Binding-site contacts:
Ligand atom C2 contacts residue ASN59 of chain 1.A at 2.5 Å.
Ligand atom O5 contacts residue ASN59 of chain 1.A at 2.3 Å (h-bond).
Ligand atom C7 contacts residue ASN59 of chain 1.A at 3.7 Å.
Ligand atom C8 contacts residue ARG58 of chain 1.A at 4.1 Å.
Ligand atom C4 contacts residue ASN59 of chain 1.A at 4.2 Å.
Ligand atom C3 contacts residue ASN59 of chain 1.A at 3.8 Å.
Ligand atom O7 contacts residue ALA34 of chain 1.A at 3.8 Å.
Ligand atom C7 contacts residue SER35 of chain 1.A at 4.1 Å.
Ligand atom C7 contacts residue ALA34 of chain 1.A at 3.9 Å (hydrophobic).
Ligand atom N2 contacts residue ARG58 of chain 1.A at 4.5 Å.
Ligand atom O7 contacts residue SER35 of chain 1.A at 3.3 Å.
Ligand atom N2 contacts residue ASN59 of chain 1.A at 2.9 Å (h-bond).
Ligand atom C8 contacts residue ALA34 of chain 1.A at 3.4 Å (hydrophobic).
Ligand atom C5 contacts residue ASN59 of chain 1.A at 3.6 Å.
Ligand atom C1 contacts residue ASN59 of chain 1.A at 1.4 Å.
Ligand atom O7 contacts residue ASN59 of chain 1.A at 4.0 Å.
Ligand atom C8 contacts residue SER56 of chain 1.A at 3.8 Å.

A protein and the small-molecule ligand that binds it are described below.
Small molecule (SMILES): CC(=O)N[C@@H]1[C@@H](O)[C@H](O)[C@@H](CO)O[C@H]1O

Sequence of chain 1.A:
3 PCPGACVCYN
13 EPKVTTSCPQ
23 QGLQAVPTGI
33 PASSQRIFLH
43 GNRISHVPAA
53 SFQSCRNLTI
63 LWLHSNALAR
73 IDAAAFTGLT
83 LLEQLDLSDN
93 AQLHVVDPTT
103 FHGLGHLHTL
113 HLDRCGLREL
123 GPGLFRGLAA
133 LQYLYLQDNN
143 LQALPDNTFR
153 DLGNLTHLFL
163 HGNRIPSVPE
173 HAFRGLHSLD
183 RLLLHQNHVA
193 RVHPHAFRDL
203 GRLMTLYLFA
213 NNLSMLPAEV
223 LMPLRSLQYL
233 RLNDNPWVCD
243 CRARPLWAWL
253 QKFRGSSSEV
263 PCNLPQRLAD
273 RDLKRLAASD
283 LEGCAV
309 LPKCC